Sequence of chain 3.A:
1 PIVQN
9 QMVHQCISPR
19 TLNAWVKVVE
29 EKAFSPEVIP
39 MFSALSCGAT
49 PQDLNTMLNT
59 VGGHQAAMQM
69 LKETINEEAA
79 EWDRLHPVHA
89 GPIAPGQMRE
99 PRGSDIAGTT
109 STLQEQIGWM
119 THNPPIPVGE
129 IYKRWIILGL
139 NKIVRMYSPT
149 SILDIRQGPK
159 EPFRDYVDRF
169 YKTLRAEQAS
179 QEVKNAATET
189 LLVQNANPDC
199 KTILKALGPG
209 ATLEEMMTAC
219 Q

Binding-site contacts:
Ligand atom C06 contacts residue ILE73 of chain 3.A at 4.0 Å (hydrophobic).
Ligand atom C06 contacts residue THR107 of chain 3.A at 3.7 Å.
Ligand atom C15 contacts residue ILE73 of chain 3.A at 3.8 Å (hydrophobic).
Ligand atom C16 contacts residue ILE73 of chain 3.A at 3.5 Å (hydrophobic).
Ligand atom O10 contacts residue ASN57 of chain 3.A at 3.1 Å (h-bond).
Ligand atom C01 contacts residue ASN74 of chain 3.A at 3.3 Å.
Ligand atom C15 contacts residue LEU69 of chain 3.A at 3.9 Å (hydrophobic).
Ligand atom N11 contacts residue ASN57 of chain 3.A at 2.7 Å (h-bond).
Ligand atom N07 contacts residue TYR130 of chain 3.A at 3.3 Å (h-bond).
Ligand atom C06 contacts residue TYR130 of chain 3.A at 3.1 Å (hydrophobic).
Ligand atom C09 contacts residue ASN57 of chain 3.A at 3.5 Å.
Ligand atom C09 contacts residue ASN53 of chain 3.A at 3.5 Å.
Ligand atom C17 contacts residue TYR130 of chain 3.A at 3.6 Å (hydrophobic).
Ligand atom C14 contacts residue LEU56 of chain 3.A at 3.7 Å (hydrophobic).
Ligand atom C14 contacts residue LYS70 of chain 3.A at 4.0 Å.
Ligand atom O03 contacts residue THR107 of chain 3.A at 3.5 Å.
Ligand atom C13 contacts residue LEU56 of chain 3.A at 3.9 Å (hydrophobic).
Ligand atom O03 contacts residue ILE73 of chain 3.A at 3.4 Å.
Ligand atom C02 contacts residue ASN74 of chain 3.A at 3.4 Å.
Ligand atom O05 contacts residue LYS70 of chain 3.A at 4.0 Å.
Ligand atom N07 contacts residue ASN53 of chain 3.A at 3.5 Å (h-bond).
Ligand atom O10 contacts residue ASN53 of chain 3.A at 3.5 Å.
Ligand atom O05 contacts residue THR107 of chain 3.A at 3.8 Å.
Ligand atom C16 contacts residue TYR130 of chain 3.A at 3.8 Å (hydrophobic).
Ligand atom C04 contacts residue THR107 of chain 3.A at 3.4 Å.
Ligand atom C02 contacts residue THR107 of chain 3.A at 3.8 Å.
Ligand atom C08 contacts residue TYR130 of chain 3.A at 3.9 Å (hydrophobic).
Ligand atom C13 contacts residue LYS70 of chain 3.A at 4.0 Å.
Ligand atom C06 contacts residue ALA105 of chain 3.A at 3.9 Å (hydrophobic).
Ligand atom O03 contacts residue ALA105 of chain 3.A at 3.3 Å.
Ligand atom C08 contacts residue THR107 of chain 3.A at 3.6 Å.
Ligand atom C12 contacts residue ASN57 of chain 3.A at 3.6 Å.
Ligand atom C15 contacts residue LEU56 of chain 3.A at 3.8 Å (hydrophobic).
Ligand atom C13 contacts residue ASN57 of chain 3.A at 3.5 Å.
Ligand atom C16 contacts residue LYS70 of chain 3.A at 4.0 Å.
Ligand atom C04 contacts residue ILE73 of chain 3.A at 3.9 Å (hydrophobic).
Ligand atom C08 contacts residue ASN53 of chain 3.A at 3.3 Å.
Ligand atom C14 contacts residue MET66 of chain 3.A at 3.9 Å (hydrophobic).
Ligand atom C15 contacts residue LYS70 of chain 3.A at 3.8 Å.
Ligand atom C15 contacts residue MET66 of chain 3.A at 4.0 Å (hydrophobic).

The protein below binds the small molecule below.
Small molecule (SMILES): CCOC(=O)CN1CC(=O)Nc2ccccc21